Sequence of chain 1.B:
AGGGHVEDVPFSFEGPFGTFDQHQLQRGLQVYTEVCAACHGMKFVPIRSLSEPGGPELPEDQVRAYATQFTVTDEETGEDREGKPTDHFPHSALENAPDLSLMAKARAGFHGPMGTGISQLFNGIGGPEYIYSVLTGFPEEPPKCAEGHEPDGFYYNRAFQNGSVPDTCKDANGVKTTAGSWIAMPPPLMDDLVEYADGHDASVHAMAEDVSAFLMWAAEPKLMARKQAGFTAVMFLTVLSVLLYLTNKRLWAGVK

Binding-site contacts:
Ligand atom O3P contacts residue ALA382 of chain 1.A at 3.9 Å.
Ligand atom O contacts residue HIS111 of chain 1.B at 3.5 Å.
Ligand atom C3B contacts residue LEU274 of chain 1.A at 3.9 Å (hydrophobic).
Ligand atom CA contacts residue GLN120 of chain 1.B at 4.0 Å.
Ligand atom C6B contacts residue ILE106 of chain 1.A at 3.9 Å (hydrophobic).
Ligand atom O1A contacts residue TRP379 of chain 1.A at 3.2 Å (h-bond).
Ligand atom C7B contacts residue TRP296 of chain 1.A at 3.4 Å (hydrophobic).
Ligand atom C7B contacts residue LEU274 of chain 1.A at 4.0 Å (hydrophobic).
Ligand atom OXT contacts residue GLY112 of chain 1.B at 2.8 Å (h-bond).
Ligand atom N contacts residue GLN120 of chain 1.B at 3.6 Å.
Ligand atom O1B contacts residue TYR273 of chain 1.A at 3.5 Å (h-bond).
Ligand atom C5A contacts residue THR116 of chain 1.B at 4.1 Å.
Ligand atom P contacts residue ALA382 of chain 1.A at 3.9 Å.
Ligand atom C contacts residue GLY112 of chain 1.B at 3.7 Å.
Ligand atom C1A contacts residue TRP379 of chain 1.A at 3.7 Å (hydrophobic).
Ligand atom O1G contacts residue GLY115 of chain 1.B at 4.0 Å.
Ligand atom O contacts residue GLN120 of chain 1.B at 3.2 Å (h-bond).
Ligand atom C contacts residue HIS111 of chain 1.B at 3.8 Å.
Ligand atom O2P contacts residue ALA382 of chain 1.A at 3.0 Å.
Ligand atom C2A contacts residue GLY115 of chain 1.B at 4.0 Å.
Ligand atom C5B contacts residue TRP296 of chain 1.A at 3.7 Å (hydrophobic).
Ligand atom O contacts residue PHE110 of chain 1.B at 4.0 Å.
Ligand atom CB contacts residue GLY117 of chain 1.B at 3.2 Å.
Ligand atom O2P contacts residue GLY115 of chain 1.B at 3.1 Å (h-bond).
Ligand atom O1G contacts residue THR378 of chain 1.A at 4.0 Å.
Ligand atom CB contacts residue GLY115 of chain 1.B at 4.0 Å.
Ligand atom C2A contacts residue TRP379 of chain 1.A at 3.8 Å (hydrophobic).
Ligand atom C7B contacts residue ILE106 of chain 1.A at 3.8 Å (hydrophobic).
Ligand atom C2G contacts residue LEU299 of chain 1.A at 4.1 Å (hydrophobic).
Ligand atom C8B contacts residue LEU274 of chain 1.A at 3.9 Å (hydrophobic).
Ligand atom O1A contacts residue THR378 of chain 1.A at 3.3 Å.
Ligand atom C3B contacts residue TRP296 of chain 1.A at 4.0 Å (hydrophobic).
Ligand atom CA contacts residue GLY117 of chain 1.B at 3.7 Å.
Ligand atom P contacts residue GLY115 of chain 1.B at 3.9 Å.
Ligand atom C contacts residue GLN120 of chain 1.B at 4.0 Å.
Ligand atom OG contacts residue GLY115 of chain 1.B at 3.8 Å.
Ligand atom O1A contacts residue VAL375 of chain 1.A at 3.7 Å.
Ligand atom OXT contacts residue HIS111 of chain 1.B at 3.4 Å.
Ligand atom C8B contacts residue ILE106 of chain 1.A at 4.0 Å (hydrophobic).
Ligand atom O2G contacts residue TRP296 of chain 1.A at 3.6 Å.

Sequence of chain 1.A:
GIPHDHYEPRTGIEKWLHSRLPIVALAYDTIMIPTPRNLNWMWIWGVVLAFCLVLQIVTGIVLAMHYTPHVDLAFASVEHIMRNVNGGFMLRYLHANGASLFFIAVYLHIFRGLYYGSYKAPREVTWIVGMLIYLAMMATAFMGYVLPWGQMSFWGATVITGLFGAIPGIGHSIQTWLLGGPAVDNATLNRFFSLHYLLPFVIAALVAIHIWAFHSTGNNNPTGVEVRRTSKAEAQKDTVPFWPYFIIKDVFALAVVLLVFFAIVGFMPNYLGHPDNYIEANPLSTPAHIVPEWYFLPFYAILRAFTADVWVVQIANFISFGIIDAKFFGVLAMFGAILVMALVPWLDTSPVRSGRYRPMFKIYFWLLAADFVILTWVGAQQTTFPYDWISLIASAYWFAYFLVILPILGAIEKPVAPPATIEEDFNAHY

This small molecule binds to this protein.
Small molecule (SMILES): CCCCCCCC(=O)OC[C@H](COP(=O)(O)OC[C@H](N)C(=O)O)OC(=O)CCCCCCC